Binding-site contacts:
Ligand atom C8 contacts residue ASN801 of chain 1.C at 4.1 Å.
Ligand atom C5 contacts residue SER803 of chain 1.C at 3.4 Å.
Ligand atom C4 contacts residue ASN801 of chain 1.C at 4.2 Å.
Ligand atom C6 contacts residue SER803 of chain 1.C at 4.3 Å.
Ligand atom C3 contacts residue ASN801 of chain 1.C at 3.7 Å.
Ligand atom C1 contacts residue ASN801 of chain 1.C at 1.4 Å.
Ligand atom C1 contacts residue SER803 of chain 1.C at 3.1 Å.
Ligand atom C5 contacts residue ASN801 of chain 1.C at 3.6 Å.
Ligand atom N2 contacts residue ASN801 of chain 1.C at 2.8 Å (h-bond).
Ligand atom O5 contacts residue ASN801 of chain 1.C at 2.4 Å (h-bond).
Ligand atom C7 contacts residue ASN801 of chain 1.C at 3.1 Å.
Ligand atom C4 contacts residue SER803 of chain 1.C at 4.5 Å.
Ligand atom C2 contacts residue ASN801 of chain 1.C at 2.4 Å.
Ligand atom C2 contacts residue SER803 of chain 1.C at 4.3 Å.
Ligand atom O7 contacts residue ASN801 of chain 1.C at 3.0 Å (h-bond).
Ligand atom C3 contacts residue SER803 of chain 1.C at 4.4 Å.
Ligand atom O5 contacts residue SER803 of chain 1.C at 3.2 Å (h-bond).

Sequence of chain 1.C:
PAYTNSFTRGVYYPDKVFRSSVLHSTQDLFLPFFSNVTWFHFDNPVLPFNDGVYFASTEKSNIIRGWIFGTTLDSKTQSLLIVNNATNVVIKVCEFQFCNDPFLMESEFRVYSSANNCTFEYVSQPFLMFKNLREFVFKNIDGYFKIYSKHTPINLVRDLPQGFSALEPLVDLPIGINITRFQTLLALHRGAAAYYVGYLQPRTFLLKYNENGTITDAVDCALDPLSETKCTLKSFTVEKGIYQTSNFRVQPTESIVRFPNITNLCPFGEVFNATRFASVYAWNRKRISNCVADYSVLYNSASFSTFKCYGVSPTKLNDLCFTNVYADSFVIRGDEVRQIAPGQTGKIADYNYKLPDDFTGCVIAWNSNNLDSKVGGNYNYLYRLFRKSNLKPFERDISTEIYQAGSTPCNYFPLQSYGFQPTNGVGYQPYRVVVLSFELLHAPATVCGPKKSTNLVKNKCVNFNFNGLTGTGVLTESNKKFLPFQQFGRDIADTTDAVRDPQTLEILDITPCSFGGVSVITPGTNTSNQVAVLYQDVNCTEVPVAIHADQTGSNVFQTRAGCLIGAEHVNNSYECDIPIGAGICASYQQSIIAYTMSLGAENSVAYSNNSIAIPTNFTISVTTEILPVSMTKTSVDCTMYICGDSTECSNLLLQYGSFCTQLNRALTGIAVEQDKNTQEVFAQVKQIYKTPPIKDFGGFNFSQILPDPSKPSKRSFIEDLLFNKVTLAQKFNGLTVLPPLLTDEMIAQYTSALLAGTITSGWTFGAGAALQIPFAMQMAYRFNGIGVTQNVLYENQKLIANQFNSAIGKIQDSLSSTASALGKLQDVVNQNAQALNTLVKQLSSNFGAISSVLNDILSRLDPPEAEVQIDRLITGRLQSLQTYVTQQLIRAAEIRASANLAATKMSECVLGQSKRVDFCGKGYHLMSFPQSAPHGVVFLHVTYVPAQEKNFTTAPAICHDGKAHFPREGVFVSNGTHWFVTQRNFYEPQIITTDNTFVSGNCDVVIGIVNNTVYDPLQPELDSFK

The small molecule below binds the protein below.
Small molecule (SMILES): CC(=O)N[C@@H]1[C@@H](O)[C@H](O)[C@@H](CO)O[C@H]1O